The protein below binds the small molecule below.
Small molecule (SMILES): Cc1cc(C)c(NC(=O)[C@H]2C[C@@H]3CC[C@H]2C3)c(C)c1

Sequence of chain 1.E:
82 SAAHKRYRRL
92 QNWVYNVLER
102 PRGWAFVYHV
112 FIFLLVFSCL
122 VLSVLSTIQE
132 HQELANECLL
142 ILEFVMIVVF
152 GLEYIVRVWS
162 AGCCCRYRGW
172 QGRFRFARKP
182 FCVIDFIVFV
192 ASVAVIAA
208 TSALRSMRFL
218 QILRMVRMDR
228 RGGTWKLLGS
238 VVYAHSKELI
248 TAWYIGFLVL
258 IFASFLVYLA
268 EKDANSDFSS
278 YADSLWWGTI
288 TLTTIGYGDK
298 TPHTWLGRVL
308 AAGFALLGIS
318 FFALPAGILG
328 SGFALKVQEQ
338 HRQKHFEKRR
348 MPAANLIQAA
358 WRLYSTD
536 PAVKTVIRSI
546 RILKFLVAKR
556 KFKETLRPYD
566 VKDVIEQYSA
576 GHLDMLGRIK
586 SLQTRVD

Sequence of chain 1.G:
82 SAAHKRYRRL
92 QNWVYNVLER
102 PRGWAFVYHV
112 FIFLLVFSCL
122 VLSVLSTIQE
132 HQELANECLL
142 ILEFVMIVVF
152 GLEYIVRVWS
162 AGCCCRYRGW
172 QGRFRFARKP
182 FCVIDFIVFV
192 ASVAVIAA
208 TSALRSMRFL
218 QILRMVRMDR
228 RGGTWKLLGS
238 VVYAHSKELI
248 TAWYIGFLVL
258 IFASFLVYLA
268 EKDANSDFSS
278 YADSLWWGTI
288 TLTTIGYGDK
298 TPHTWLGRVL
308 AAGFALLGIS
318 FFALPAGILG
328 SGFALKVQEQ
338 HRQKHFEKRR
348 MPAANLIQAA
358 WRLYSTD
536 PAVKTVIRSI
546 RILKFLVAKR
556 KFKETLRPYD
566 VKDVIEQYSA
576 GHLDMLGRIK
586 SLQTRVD

Binding-site contacts:
Ligand atom C06 contacts residue SER317 of chain 1.G at 3.2 Å.
Ligand atom C08 contacts residue LEU314 of chain 1.G at 2.5 Å (hydrophobic).
Ligand atom C03 contacts residue LEU314 of chain 1.G at 3.7 Å (hydrophobic).
Ligand atom C07 contacts residue LEU326 of chain 1.E at 3.6 Å (hydrophobic).
Ligand atom C05 contacts residue TRP250 of chain 1.E at 3.8 Å (hydrophobic).
Ligand atom C16 contacts residue TRP250 of chain 1.E at 3.6 Å (hydrophobic).
Ligand atom C16 contacts residue PT51 of chain 1.R at 3.4 Å.
Ligand atom O01 contacts residue TRP250 of chain 1.E at 3.0 Å (h-bond).
Ligand atom C14 contacts residue TRP250 of chain 1.E at 4.0 Å (hydrophobic).
Ligand atom N02 contacts residue SER317 of chain 1.G at 3.8 Å.
Ligand atom C17 contacts residue LEU313 of chain 1.G at 4.1 Å (hydrophobic).
Ligand atom C06 contacts residue LEU313 of chain 1.G at 4.2 Å (hydrophobic).
Ligand atom C15 contacts residue PT51 of chain 1.R at 2.9 Å.
Ligand atom C13 contacts residue TRP250 of chain 1.E at 3.5 Å (hydrophobic).
Ligand atom C18 contacts residue TRP250 of chain 1.E at 3.8 Å (hydrophobic).
Ligand atom C04 contacts residue LEU326 of chain 1.E at 4.1 Å (hydrophobic).
Ligand atom C12 contacts residue TRP250 of chain 1.E at 4.1 Å (hydrophobic).
Ligand atom C09 contacts residue PHE318 of chain 1.G at 4.1 Å (hydrophobic).
Ligand atom C12 contacts residue PRO322 of chain 1.E at 4.2 Å (hydrophobic).
Ligand atom C10 contacts residue TRP250 of chain 1.E at 3.7 Å (hydrophobic).
Ligand atom C19 contacts residue TRP250 of chain 1.E at 4.0 Å (hydrophobic).
Ligand atom O01 contacts residue PRO322 of chain 1.E at 3.1 Å.
Ligand atom C11 contacts residue TRP250 of chain 1.E at 3.6 Å (hydrophobic).
Ligand atom C10 contacts residue PRO322 of chain 1.E at 4.1 Å (hydrophobic).
Ligand atom C10 contacts residue SER317 of chain 1.G at 3.2 Å.
Ligand atom N02 contacts residue TRP250 of chain 1.E at 4.0 Å.
Ligand atom C19 contacts residue PHE319 of chain 1.E at 4.0 Å (hydrophobic).
Ligand atom N02 contacts residue LEU313 of chain 1.G at 4.0 Å.
Ligand atom C11 contacts residue LEU313 of chain 1.G at 4.1 Å (hydrophobic).
Ligand atom O01 contacts residue SER317 of chain 1.G at 3.5 Å (h-bond).
Ligand atom C19 contacts residue PT51 of chain 1.R at 2.9 Å.
Ligand atom C09 contacts residue LEU314 of chain 1.G at 3.9 Å (hydrophobic).
Ligand atom C17 contacts residue SER317 of chain 1.G at 3.1 Å.
Ligand atom C19 contacts residue PHE254 of chain 1.E at 4.3 Å (hydrophobic).
Ligand atom C15 contacts residue TRP250 of chain 1.E at 3.4 Å (hydrophobic).
Ligand atom C13 contacts residue PT51 of chain 1.R at 3.9 Å.
Ligand atom C07 contacts residue SER317 of chain 1.G at 3.5 Å.
Ligand atom C18 contacts residue PT51 of chain 1.R at 4.3 Å.
Ligand atom C17 contacts residue PRO322 of chain 1.E at 3.7 Å (hydrophobic).
Ligand atom C17 contacts residue PHE319 of chain 1.E at 3.9 Å (hydrophobic).